The protein below binds the small molecule below.
Small molecule (SMILES): COC(=O)[C@@](C)(NC(=O)c1cc(C)n(-c2cccc(C(F)(F)F)c2)n1)c1cccs1

Sequence of chain 1.D:
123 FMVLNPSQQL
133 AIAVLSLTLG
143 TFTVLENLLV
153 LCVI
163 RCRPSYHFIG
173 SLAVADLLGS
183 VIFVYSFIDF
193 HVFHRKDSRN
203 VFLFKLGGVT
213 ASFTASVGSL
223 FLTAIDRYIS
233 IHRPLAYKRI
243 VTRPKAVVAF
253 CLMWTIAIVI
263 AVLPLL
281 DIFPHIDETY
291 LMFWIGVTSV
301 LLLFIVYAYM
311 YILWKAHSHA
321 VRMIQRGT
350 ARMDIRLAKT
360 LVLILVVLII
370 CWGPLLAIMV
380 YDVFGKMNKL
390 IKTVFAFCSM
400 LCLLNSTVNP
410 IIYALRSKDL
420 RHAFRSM

Binding-site contacts:
Ligand atom C17 contacts residue PHE283 of chain 1.D at 3.8 Å (hydrophobic).
Ligand atom C12 contacts residue PHE185 of chain 1.D at 3.7 Å (hydrophobic).
Ligand atom C23 contacts residue THR212 of chain 1.D at 3.1 Å.
Ligand atom C19 contacts residue LEU291 of chain 1.D at 3.8 Å (hydrophobic).
Ligand atom O29 contacts residue SER398 of chain 1.D at 3.8 Å.
Ligand atom C01 contacts residue PRO284 of chain 1.D at 3.6 Å (hydrophobic).
Ligand atom S09 contacts residue SER188 of chain 1.D at 3.6 Å.
Ligand atom S09 contacts residue LEU208 of chain 1.D at 3.5 Å.
Ligand atom C28 contacts residue PHE185 of chain 1.D at 3.5 Å (hydrophobic).
Ligand atom C06 contacts residue LEU208 of chain 1.D at 3.7 Å (hydrophobic).
Ligand atom C24 contacts residue THR212 of chain 1.D at 3.1 Å.
Ligand atom F20 contacts residue PHE283 of chain 1.D at 3.0 Å.
Ligand atom C18 contacts residue THR212 of chain 1.D at 3.8 Å.
Ligand atom C01 contacts residue ILE282 of chain 1.D at 3.6 Å (hydrophobic).
Ligand atom C24 contacts residue TRP294 of chain 1.D at 3.5 Å (hydrophobic).
Ligand atom C08 contacts residue SER188 of chain 1.D at 3.2 Å.
Ligand atom C23 contacts residue TRP294 of chain 1.D at 3.7 Å (hydrophobic).
Ligand atom F20 contacts residue LEU291 of chain 1.D at 3.4 Å.
Ligand atom F21 contacts residue LEU291 of chain 1.D at 3.1 Å.
Ligand atom C13 contacts residue PHE185 of chain 1.D at 3.5 Å (hydrophobic).
Ligand atom C28 contacts residue SER398 of chain 1.D at 3.3 Å.
Ligand atom C19 contacts residue ILE286 of chain 1.D at 3.8 Å (hydrophobic).
Ligand atom C07 contacts residue LEU208 of chain 1.D at 3.6 Å (hydrophobic).
Ligand atom N14 contacts residue PHE283 of chain 1.D at 3.9 Å.
Ligand atom C07 contacts residue LYS207 of chain 1.D at 3.8 Å.
Ligand atom C08 contacts residue LYS207 of chain 1.D at 3.8 Å.
Ligand atom F20 contacts residue ILE286 of chain 1.D at 3.2 Å.
Ligand atom C10 contacts residue PHE189 of chain 1.D at 3.4 Å (hydrophobic).
Ligand atom C07 contacts residue SER188 of chain 1.D at 3.4 Å.
Ligand atom C06 contacts residue SER188 of chain 1.D at 3.8 Å.
Ligand atom C05 contacts residue LEU208 of chain 1.D at 3.7 Å (hydrophobic).
Ligand atom F22 contacts residue TYR290 of chain 1.D at 3.1 Å.
Ligand atom C08 contacts residue VAL211 of chain 1.D at 3.9 Å (hydrophobic).
Ligand atom O02 contacts residue PHE283 of chain 1.D at 3.9 Å.
Ligand atom C25 contacts residue THR212 of chain 1.D at 3.8 Å.
Ligand atom C08 contacts residue LEU208 of chain 1.D at 3.5 Å (hydrophobic).
Ligand atom F22 contacts residue ILE286 of chain 1.D at 3.3 Å.
Ligand atom C05 contacts residue SER188 of chain 1.D at 3.9 Å.
Ligand atom S09 contacts residue VAL211 of chain 1.D at 3.6 Å.
Ligand atom C01 contacts residue PHE283 of chain 1.D at 3.7 Å (hydrophobic).